Sequence of chain 1.A:
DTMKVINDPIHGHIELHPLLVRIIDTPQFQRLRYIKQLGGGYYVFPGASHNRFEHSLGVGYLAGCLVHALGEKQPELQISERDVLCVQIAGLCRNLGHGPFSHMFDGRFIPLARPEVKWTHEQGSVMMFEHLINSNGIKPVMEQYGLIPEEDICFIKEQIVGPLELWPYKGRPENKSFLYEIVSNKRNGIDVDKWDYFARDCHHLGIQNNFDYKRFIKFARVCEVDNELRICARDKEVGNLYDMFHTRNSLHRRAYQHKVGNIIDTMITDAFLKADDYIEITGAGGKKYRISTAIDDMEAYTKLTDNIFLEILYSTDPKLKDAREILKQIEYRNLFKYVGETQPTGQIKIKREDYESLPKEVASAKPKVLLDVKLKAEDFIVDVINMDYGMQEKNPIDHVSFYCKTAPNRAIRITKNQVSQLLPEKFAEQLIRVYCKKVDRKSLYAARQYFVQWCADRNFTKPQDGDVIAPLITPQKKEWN

This protein binds this small molecule.
Small molecule (SMILES): Nc1nc2c(ncn2[C@H]2C[C@H](O)[C@@H](CO[P](=O)(O)O[P](=O)(O)OP(=O)(O)O)O2)c(=O)[nH]1

Binding-site contacts:
Ligand atom N9 contacts residue HIS103 of chain 1.A at 3.2 Å (h-bond).
Ligand atom O3' contacts residue GLN37 of chain 1.A at 3.0 Å (h-bond).
Ligand atom N2 contacts residue TYR262 of chain 1.A at 3.4 Å (h-bond).
Ligand atom PB contacts residue MG1 of chain 1.F at 3.5 Å.
Ligand atom O5' contacts residue HIS103 of chain 1.A at 3.1 Å.
Ligand atom O6 contacts residue GLN263 of chain 1.A at 2.8 Å (h-bond).
Ligand atom C6 contacts residue GLN263 of chain 1.A at 3.5 Å.
Ligand atom O3G contacts residue ARG254 of chain 1.A at 3.5 Å (salt-bridge).
Ligand atom C2' contacts residue TYR262 of chain 1.A at 3.5 Å (hydrophobic).
Ligand atom C6 contacts residue TYR262 of chain 1.A at 3.6 Å (hydrophobic).
Ligand atom O2B contacts residue MG1 of chain 1.F at 2.0 Å.
Ligand atom O3A contacts residue ASP199 of chain 1.A at 3.0 Å (salt-bridge).
Ligand atom O3G contacts residue MG1 of chain 1.F at 3.7 Å.
Ligand atom O4' contacts residue HIS103 of chain 1.A at 3.1 Å.
Ligand atom O1G contacts residue MG1 of chain 1.F at 2.7 Å.
Ligand atom O2G contacts residue TYR203 of chain 1.A at 2.4 Å (h-bond).
Ligand atom PA contacts residue HIS103 of chain 1.A at 3.6 Å.
Ligand atom C3' contacts residue ASP207 of chain 1.A at 3.5 Å.
Ligand atom O3' contacts residue TYR203 of chain 1.A at 3.6 Å.
Ligand atom O1A contacts residue ASP199 of chain 1.A at 3.3 Å (salt-bridge).
Ligand atom O2B contacts residue ARG94 of chain 1.A at 3.2 Å (salt-bridge).
Ligand atom N7 contacts residue HIS103 of chain 1.A at 3.5 Å (h-bond).
Ligand atom C3' contacts residue TYR203 of chain 1.A at 3.6 Å (hydrophobic).
Ligand atom C2 contacts residue TYR262 of chain 1.A at 3.3 Å (hydrophobic).
Ligand atom O3A contacts residue ARG94 of chain 1.A at 3.4 Å (salt-bridge).
Ligand atom O1B contacts residue HIS103 of chain 1.A at 3.5 Å (h-bond).
Ligand atom C8 contacts residue HIS103 of chain 1.A at 3.1 Å.
Ligand atom N2 contacts residue LEU38 of chain 1.A at 3.1 Å (h-bond).
Ligand atom O2A contacts residue HIS121 of chain 1.A at 3.4 Å (h-bond).
Ligand atom O2G contacts residue ARG254 of chain 1.A at 3.0 Å (salt-bridge).
Ligand atom O3' contacts residue LEU38 of chain 1.A at 3.5 Å.
Ligand atom C5' contacts residue TYR203 of chain 1.A at 3.3 Å (hydrophobic).
Ligand atom O2A contacts residue HIS103 of chain 1.A at 3.0 Å.
Ligand atom N1 contacts residue TYR262 of chain 1.A at 2.9 Å (h-bond).
Ligand atom O3' contacts residue ASP207 of chain 1.A at 2.6 Å (salt-bridge).
Ligand atom O1G contacts residue LYS200 of chain 1.A at 2.9 Å (salt-bridge).
Ligand atom O1A contacts residue ARG52 of chain 1.A at 3.1 Å (salt-bridge).
Ligand atom C4 contacts residue HIS103 of chain 1.A at 3.7 Å.
Ligand atom O4' contacts residue ARG52 of chain 1.A at 3.1 Å (salt-bridge).
Ligand atom O2A contacts residue HIS98 of chain 1.A at 3.4 Å (h-bond).